A small-molecule ligand and the protein it binds are described below.
Small molecule (SMILES): CCCCCCCCCCC[C@@H](O)CC(=O)N[C@H]1[C@@H](OP(=O)(O)O)O[C@H](CO)[C@@H](O)[C@@H]1OC(=O)C[C@H](O)CCCCCCCCCCC

Sequence of chain 1.C:
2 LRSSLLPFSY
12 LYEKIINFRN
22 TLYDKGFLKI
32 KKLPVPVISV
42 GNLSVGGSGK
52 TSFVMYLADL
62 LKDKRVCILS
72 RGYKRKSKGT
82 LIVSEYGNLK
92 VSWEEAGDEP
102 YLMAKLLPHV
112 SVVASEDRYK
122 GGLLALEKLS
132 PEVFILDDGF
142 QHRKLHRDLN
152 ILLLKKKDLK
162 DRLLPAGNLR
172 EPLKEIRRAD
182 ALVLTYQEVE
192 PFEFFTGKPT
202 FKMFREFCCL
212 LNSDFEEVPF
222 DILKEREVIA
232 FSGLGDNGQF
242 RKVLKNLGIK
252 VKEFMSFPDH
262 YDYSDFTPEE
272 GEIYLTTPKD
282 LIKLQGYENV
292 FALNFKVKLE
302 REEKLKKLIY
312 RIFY

Binding-site contacts:
Ligand atom O6 contacts residue ARG171 of chain 1.C at 4.2 Å.
Ligand atom C29 contacts residue LP41 of chain 1.H at 4.2 Å.
Ligand atom O4 contacts residue LP41 of chain 1.H at 4.2 Å.
Ligand atom C3 contacts residue LP41 of chain 1.H at 4.3 Å.
Ligand atom C1 contacts residue GLN142 of chain 1.C at 4.5 Å.
Ligand atom O46 contacts residue ARG72 of chain 1.C at 2.2 Å (salt-bridge).
Ligand atom C5 contacts residue LP41 of chain 1.H at 3.8 Å.
Ligand atom C1 contacts residue ARG72 of chain 1.C at 3.5 Å.
Ligand atom C4 contacts residue LP41 of chain 1.H at 3.9 Å.
Ligand atom P45 contacts residue ARG72 of chain 1.C at 3.5 Å.
Ligand atom O1 contacts residue ARG72 of chain 1.C at 3.7 Å.
Ligand atom O3 contacts residue LP41 of chain 1.H at 3.8 Å.
Ligand atom O46 contacts residue HIS143 of chain 1.C at 3.4 Å (h-bond).
Ligand atom O46 contacts residue ARG119 of chain 1.C at 3.3 Å (salt-bridge).
Ligand atom O6 contacts residue LP41 of chain 1.H at 1.5 Å.
Ligand atom O47 contacts residue HIS143 of chain 1.C at 3.2 Å (h-bond).
Ligand atom C5 contacts residue ARG72 of chain 1.C at 3.4 Å.
Ligand atom C6 contacts residue ARG72 of chain 1.C at 3.1 Å.
Ligand atom O48 contacts residue GLU117 of chain 1.C at 3.6 Å.
Ligand atom C8 contacts residue GLN142 of chain 1.C at 3.7 Å.
Ligand atom O6 contacts residue ARG72 of chain 1.C at 4.1 Å.
Ligand atom C6 contacts residue LP41 of chain 1.H at 2.8 Å.
Ligand atom O48 contacts residue HIS143 of chain 1.C at 3.5 Å (h-bond).
Ligand atom O47 contacts residue ARG72 of chain 1.C at 4.2 Å.
Ligand atom O47 contacts residue GLN142 of chain 1.C at 4.0 Å.
Ligand atom C6 contacts residue ARG171 of chain 1.C at 3.6 Å.
Ligand atom O5 contacts residue ARG72 of chain 1.C at 2.8 Å (salt-bridge).
Ligand atom O7 contacts residue ILE17 of chain 1.C at 4.4 Å.
Ligand atom P45 contacts residue HIS143 of chain 1.C at 3.4 Å.
Ligand atom O7 contacts residue ARG20 of chain 1.C at 4.3 Å.